Sequence of chain 1.B:
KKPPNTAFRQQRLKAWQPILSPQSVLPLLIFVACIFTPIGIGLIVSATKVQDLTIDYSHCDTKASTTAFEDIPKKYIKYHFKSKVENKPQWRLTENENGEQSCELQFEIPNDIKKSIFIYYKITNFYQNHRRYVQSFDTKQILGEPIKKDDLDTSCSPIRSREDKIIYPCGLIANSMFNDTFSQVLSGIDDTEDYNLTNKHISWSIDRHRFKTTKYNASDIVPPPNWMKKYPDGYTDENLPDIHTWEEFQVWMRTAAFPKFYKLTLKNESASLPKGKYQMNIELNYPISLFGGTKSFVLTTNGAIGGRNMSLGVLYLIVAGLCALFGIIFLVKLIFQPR

Binding-site contacts:
Ligand atom O3 contacts residue LYS249 of chain 1.B at 3.3 Å.
Ligand atom C8 contacts residue ASN199 of chain 1.B at 3.4 Å.
Ligand atom C7 contacts residue LYS249 of chain 1.B at 4.0 Å.
Ligand atom C6 contacts residue PRO307 of chain 1.B at 3.8 Å (hydrophobic).
Ligand atom C3 contacts residue ASN305 of chain 1.B at 3.9 Å.
Ligand atom C6 contacts residue ASN246 of chain 1.B at 3.3 Å.
Ligand atom C8 contacts residue LYS250 of chain 1.B at 3.6 Å.
Ligand atom C2 contacts residue ASN199 of chain 1.B at 2.4 Å.
Ligand atom O5 contacts residue ASN246 of chain 1.B at 3.3 Å (h-bond).
Ligand atom O6 contacts residue ASN246 of chain 1.B at 2.8 Å (h-bond).
Ligand atom O5 contacts residue TYR306 of chain 1.B at 3.9 Å.
Ligand atom C5 contacts residue PRO245 of chain 1.B at 3.8 Å (hydrophobic).
Ligand atom O6 contacts residue TYR306 of chain 1.B at 3.2 Å.
Ligand atom C8 contacts residue PRO307 of chain 1.B at 3.8 Å (hydrophobic).
Ligand atom C2 contacts residue ASN305 of chain 1.B at 4.0 Å.
Ligand atom C3 contacts residue ASN199 of chain 1.B at 3.8 Å.
Ligand atom N2 contacts residue ASN199 of chain 1.B at 2.9 Å (h-bond).
Ligand atom O3 contacts residue ASN246 of chain 1.B at 3.5 Å (h-bond).
Ligand atom O4 contacts residue ASN246 of chain 1.B at 3.9 Å.
Ligand atom C1 contacts residue ASN246 of chain 1.B at 3.2 Å.
Ligand atom O7 contacts residue ASN305 of chain 1.B at 3.8 Å.
Ligand atom C2 contacts residue ASN246 of chain 1.B at 3.8 Å.
Ligand atom C5 contacts residue ASN246 of chain 1.B at 3.6 Å.
Ligand atom C7 contacts residue PRO307 of chain 1.B at 3.8 Å (hydrophobic).
Ligand atom O5 contacts residue ASN199 of chain 1.B at 2.4 Å (h-bond).
Ligand atom C5 contacts residue PRO307 of chain 1.B at 3.9 Å (hydrophobic).
Ligand atom C3 contacts residue ASN246 of chain 1.B at 3.8 Å.
Ligand atom N2 contacts residue ASN305 of chain 1.B at 3.7 Å.
Ligand atom C1 contacts residue ASN305 of chain 1.B at 3.4 Å.
Ligand atom N2 contacts residue ASN246 of chain 1.B at 3.5 Å (h-bond).
Ligand atom O7 contacts residue PRO307 of chain 1.B at 3.4 Å.
Ligand atom O6 contacts residue LYS249 of chain 1.B at 3.9 Å.
Ligand atom C7 contacts residue ASN199 of chain 1.B at 3.3 Å.
Ligand atom C8 contacts residue TRP247 of chain 1.B at 3.7 Å (hydrophobic).
Ligand atom O7 contacts residue LEU310 of chain 1.B at 4.1 Å.
Ligand atom O5 contacts residue ASN305 of chain 1.B at 3.9 Å.
Ligand atom C5 contacts residue ASN199 of chain 1.B at 3.7 Å.
Ligand atom C4 contacts residue ASN246 of chain 1.B at 3.3 Å.
Ligand atom C1 contacts residue ASN199 of chain 1.B at 1.4 Å.
Ligand atom C5 contacts residue ASN305 of chain 1.B at 3.7 Å.

This protein binds this small molecule.
Small molecule (SMILES): CC(=O)N[C@H]1[C@H](O[C@H]2[C@H](O)[C@@H](NC(C)=O)CO[C@@H]2CO)O[C@H](CO)[C@@H](O)[C@@H]1O